Sequence of chain 1.B:
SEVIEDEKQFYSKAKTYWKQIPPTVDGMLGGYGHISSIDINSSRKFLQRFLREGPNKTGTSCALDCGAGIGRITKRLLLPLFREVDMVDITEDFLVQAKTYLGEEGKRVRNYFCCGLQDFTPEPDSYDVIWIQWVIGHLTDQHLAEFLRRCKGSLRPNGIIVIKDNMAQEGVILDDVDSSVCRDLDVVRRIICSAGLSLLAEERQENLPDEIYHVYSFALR

The protein below binds the small molecule below.
Small molecule (SMILES): CC(C)(NC(=O)O[C@@H]1CN2CCC1CC2)c1csc(-c2ccc(F)c(O)c2)n1

Binding-site contacts:
Ligand atom O01 contacts residue ILE232 of chain 1.B at 3.2 Å.
Ligand atom O03 contacts residue TYR233 of chain 1.B at 4.1 Å.
Ligand atom C22 contacts residue ASP185 of chain 1.B at 3.9 Å.
Ligand atom C27 contacts residue ASP198 of chain 1.B at 4.1 Å.
Ligand atom C17 contacts residue GLY50 of chain 1.B at 3.9 Å.
Ligand atom C22 contacts residue TRP154 of chain 1.B at 3.9 Å (hydrophobic).
Ligand atom C28 contacts residue ASP198 of chain 1.B at 3.7 Å.
Ligand atom C15 contacts residue LEU49 of chain 1.B at 3.5 Å (hydrophobic).
Ligand atom F26 contacts residue HIS158 of chain 1.B at 3.4 Å.
Ligand atom C27 contacts residue SER200 of chain 1.B at 3.5 Å.
Ligand atom F26 contacts residue SER200 of chain 1.B at 3.5 Å.
Ligand atom F26 contacts residue GLY157 of chain 1.B at 3.1 Å.
Ligand atom C21 contacts residue ASN186 of chain 1.B at 3.9 Å.
Ligand atom O24 contacts residue VAL155 of chain 1.B at 2.7 Å (h-bond).
Ligand atom C08 contacts residue GLY50 of chain 1.B at 4.0 Å.
Ligand atom C23 contacts residue TRP154 of chain 1.B at 3.6 Å (hydrophobic).
Ligand atom C17 contacts residue LEU49 of chain 1.B at 3.1 Å (hydrophobic).
Ligand atom C02 contacts residue TYR233 of chain 1.B at 4.1 Å (hydrophobic).
Ligand atom C19 contacts residue ASN186 of chain 1.B at 3.9 Å.
Ligand atom C02 contacts residue ILE232 of chain 1.B at 3.9 Å (hydrophobic).
Ligand atom C16 contacts residue ASN186 of chain 1.B at 4.1 Å.
Ligand atom O24 contacts residue ILE156 of chain 1.B at 3.6 Å.
Ligand atom C25 contacts residue SER200 of chain 1.B at 4.0 Å.
Ligand atom C22 contacts residue ASN186 of chain 1.B at 3.5 Å.
Ligand atom C27 contacts residue HIS158 of chain 1.B at 4.0 Å.
Ligand atom N20 contacts residue ASN186 of chain 1.B at 3.1 Å (h-bond).
Ligand atom C14 contacts residue ASN186 of chain 1.B at 3.1 Å.
Ligand atom C11 contacts residue ASP195 of chain 1.B at 3.7 Å.
Ligand atom O24 contacts residue ASP185 of chain 1.B at 2.8 Å (salt-bridge).
Ligand atom O24 contacts residue TRP154 of chain 1.B at 3.0 Å.
Ligand atom O01 contacts residue TYR233 of chain 1.B at 3.3 Å.
Ligand atom F26 contacts residue VAL155 of chain 1.B at 4.0 Å.
Ligand atom O24 contacts residue GLY157 of chain 1.B at 3.6 Å.
Ligand atom N12 contacts residue ILE232 of chain 1.B at 3.9 Å.
Ligand atom C14 contacts residue TRP154 of chain 1.B at 3.6 Å (hydrophobic).
Ligand atom N06 contacts residue ASP195 of chain 1.B at 3.9 Å.
Ligand atom C11 contacts residue ASP198 of chain 1.B at 3.7 Å.
Ligand atom C23 contacts residue ASP185 of chain 1.B at 3.7 Å.
Ligand atom S18 contacts residue LEU49 of chain 1.B at 4.1 Å.
Ligand atom C23 contacts residue VAL155 of chain 1.B at 3.6 Å (hydrophobic).